Binding-site contacts:
Ligand atom C11 contacts residue GLN93 of chain 2.A at 3.8 Å.
Ligand atom N1 contacts residue PHE128 of chain 2.A at 2.6 Å (h-bond).
Ligand atom C9 contacts residue PHE129 of chain 2.A at 3.8 Å (hydrophobic).
Ligand atom C22 contacts residue TYR91 of chain 2.A at 3.4 Å (hydrophobic).
Ligand atom C18 contacts residue TYR91 of chain 2.A at 3.6 Å (hydrophobic).
Ligand atom C1 contacts residue PHE128 of chain 2.A at 3.3 Å (hydrophobic).
Ligand atom C28 contacts residue LYS244 of chain 2.A at 3.7 Å.
Ligand atom O1 contacts residue ILE130 of chain 2.A at 3.6 Å.
Ligand atom O2 contacts residue TYR91 of chain 2.A at 3.2 Å.
Ligand atom C12 contacts residue GLN93 of chain 2.A at 3.6 Å.
Ligand atom C10 contacts residue TYR91 of chain 2.A at 3.5 Å (hydrophobic).
Ligand atom C8 contacts residue PHE128 of chain 2.A at 3.5 Å (hydrophobic).
Ligand atom C8 contacts residue ILE130 of chain 2.A at 3.2 Å (hydrophobic).
Ligand atom F1 contacts residue PHE128 of chain 2.A at 3.6 Å.
Ligand atom C19 contacts residue TYR91 of chain 2.A at 3.8 Å (hydrophobic).
Ligand atom C27 contacts residue VAL352 of chain 2.A at 3.7 Å (hydrophobic).
Ligand atom C7 contacts residue LEU50 of chain 2.A at 3.8 Å (hydrophobic).
Ligand atom N1 contacts residue ILE130 of chain 2.A at 3.5 Å.
Ligand atom C5 contacts residue GLY250 of chain 2.A at 3.8 Å.
Ligand atom C23 contacts residue TYR218 of chain 2.A at 3.1 Å (hydrophobic).
Ligand atom C15 contacts residue GLN93 of chain 2.A at 3.8 Å.
Ligand atom C27 contacts residue THR349 of chain 2.A at 3.6 Å.
Ligand atom C20 contacts residue GLY250 of chain 2.A at 3.1 Å.
Ligand atom N2 contacts residue GLY250 of chain 2.A at 3.6 Å.
Ligand atom C15 contacts residue GLY94 of chain 2.A at 3.7 Å.
Ligand atom C13 contacts residue GLN93 of chain 2.A at 3.4 Å.
Ligand atom C4 contacts residue GLY250 of chain 2.A at 3.4 Å.
Ligand atom C14 contacts residue GLN93 of chain 2.A at 3.6 Å.
Ligand atom C9 contacts residue LYS127 of chain 2.A at 3.3 Å.
Ligand atom C9 contacts residue ILE130 of chain 2.A at 3.4 Å (hydrophobic).
Ligand atom F1 contacts residue GLY94 of chain 2.A at 3.0 Å.
Ligand atom F1 contacts residue LYS127 of chain 2.A at 3.5 Å.
Ligand atom C2 contacts residue PHE128 of chain 2.A at 3.4 Å (hydrophobic).
Ligand atom O2 contacts residue THR92 of chain 2.A at 3.4 Å (h-bond).
Ligand atom C16 contacts residue THR251 of chain 2.A at 3.4 Å.
Ligand atom O2 contacts residue GLN93 of chain 2.A at 3.0 Å (h-bond).
Ligand atom C9 contacts residue PHE128 of chain 2.A at 3.5 Å (hydrophobic).
Ligand atom C28 contacts residue THR349 of chain 2.A at 3.5 Å.
Ligand atom C7 contacts residue GLY250 of chain 2.A at 3.3 Å.
Ligand atom C6 contacts residue PHE128 of chain 2.A at 3.6 Å (hydrophobic).

A protein and the small-molecule ligand that binds it are described below.
Small molecule (SMILES): CC(=O)Nc1ccc(CN2CCC3(CC2)C(NC2CCCCC2)=NC(=O)N3c2cccc(F)c2)cc1

Sequence of chain 2.A:
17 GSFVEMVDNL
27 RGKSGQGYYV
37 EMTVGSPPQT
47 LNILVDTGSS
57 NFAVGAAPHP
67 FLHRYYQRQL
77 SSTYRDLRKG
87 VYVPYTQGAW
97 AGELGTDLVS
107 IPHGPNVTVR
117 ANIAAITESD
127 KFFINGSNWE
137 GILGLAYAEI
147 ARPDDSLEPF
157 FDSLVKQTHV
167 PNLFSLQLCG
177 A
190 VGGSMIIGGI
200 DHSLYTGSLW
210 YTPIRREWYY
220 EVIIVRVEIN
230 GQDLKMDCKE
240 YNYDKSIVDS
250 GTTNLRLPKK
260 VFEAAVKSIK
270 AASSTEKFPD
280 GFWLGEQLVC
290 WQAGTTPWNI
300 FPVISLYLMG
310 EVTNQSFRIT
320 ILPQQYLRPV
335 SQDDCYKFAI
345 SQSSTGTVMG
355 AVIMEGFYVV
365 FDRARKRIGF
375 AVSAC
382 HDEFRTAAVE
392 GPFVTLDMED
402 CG